Sequence of chain 1.IA:
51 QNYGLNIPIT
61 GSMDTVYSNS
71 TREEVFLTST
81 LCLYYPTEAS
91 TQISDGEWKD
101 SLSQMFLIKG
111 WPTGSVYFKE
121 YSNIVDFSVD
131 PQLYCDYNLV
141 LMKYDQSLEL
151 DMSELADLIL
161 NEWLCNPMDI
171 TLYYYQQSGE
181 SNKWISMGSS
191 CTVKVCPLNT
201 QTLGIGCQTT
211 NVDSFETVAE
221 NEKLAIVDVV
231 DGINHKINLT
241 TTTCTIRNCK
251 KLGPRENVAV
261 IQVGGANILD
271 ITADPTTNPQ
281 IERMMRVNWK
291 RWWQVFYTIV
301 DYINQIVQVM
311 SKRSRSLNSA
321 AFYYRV

Binding-site contacts:
Ligand atom C8 contacts residue THR241 of chain 1.IA at 4.2 Å.
Ligand atom C1 contacts residue ASN238 of chain 1.IA at 1.4 Å.
Ligand atom C1 contacts residue VAL212 of chain 1.IA at 4.5 Å (hydrophobic).
Ligand atom C4 contacts residue ASN238 of chain 1.IA at 4.2 Å.
Ligand atom N2 contacts residue LEU239 of chain 1.IA at 4.3 Å.
Ligand atom O5 contacts residue ASN238 of chain 1.IA at 2.4 Å (h-bond).
Ligand atom N2 contacts residue ASN238 of chain 1.IA at 2.9 Å (h-bond).
Ligand atom O7 contacts residue ASN238 of chain 1.IA at 3.8 Å.
Ligand atom C5 contacts residue ASN238 of chain 1.IA at 3.7 Å.
Ligand atom C8 contacts residue THR171 of chain 1.IA at 4.2 Å.
Ligand atom N2 contacts residue THR240 of chain 1.IA at 4.4 Å.
Ligand atom C8 contacts residue LEU239 of chain 1.IA at 4.4 Å (hydrophobic).
Ligand atom C6 contacts residue VAL212 of chain 1.IA at 4.3 Å (hydrophobic).
Ligand atom C8 contacts residue ILE170 of chain 1.IA at 4.4 Å (hydrophobic).
Ligand atom C3 contacts residue ASN238 of chain 1.IA at 3.8 Å.
Ligand atom C7 contacts residue ASN238 of chain 1.IA at 3.9 Å.
Ligand atom O5 contacts residue VAL212 of chain 1.IA at 3.6 Å.
Ligand atom C2 contacts residue ASN238 of chain 1.IA at 2.5 Å.

This protein binds this small molecule.
Small molecule (SMILES): CC(=O)N[C@@H]1[C@@H](O)[C@H](O)[C@@H](CO)O[C@H]1O